Binding-site contacts:
Ligand atom C18 contacts residue TYR147 of chain 1.B at 4.0 Å (hydrophobic).
Ligand atom O05 contacts residue GLY314 of chain 1.B at 3.7 Å.
Ligand atom C15 contacts residue LEU116 of chain 1.B at 4.1 Å (hydrophobic).
Ligand atom C16 contacts residue LEU290 of chain 1.B at 4.1 Å (hydrophobic).
Ligand atom C18 contacts residue LEU116 of chain 1.B at 3.4 Å (hydrophobic).
Ligand atom C11 contacts residue ALA315 of chain 1.B at 3.6 Å (hydrophobic).
Ligand atom C07 contacts residue TYR218 of chain 1.B at 4.2 Å (hydrophobic).
Ligand atom C17 contacts residue GLN117 of chain 1.B at 4.0 Å.
Ligand atom O05 contacts residue GLY60 of chain 1.B at 3.9 Å.
Ligand atom C07 contacts residue SER61 of chain 1.B at 3.5 Å.
Ligand atom C07 contacts residue ALA315 of chain 1.B at 3.3 Å (hydrophobic).
Ligand atom B03 contacts residue ALA315 of chain 1.B at 4.0 Å.
Ligand atom C19 contacts residue TYR147 of chain 1.B at 4.0 Å (hydrophobic).
Ligand atom C09 contacts residue ALA315 of chain 1.B at 4.3 Å (hydrophobic).
Ligand atom C08 contacts residue ALA315 of chain 1.B at 4.2 Å (hydrophobic).
Ligand atom O04 contacts residue SER61 of chain 1.B at 2.3 Å (h-bond).
Ligand atom C06 contacts residue ALA315 of chain 1.B at 4.1 Å (hydrophobic).
Ligand atom B03 contacts residue SER61 of chain 1.B at 1.4 Å.
Ligand atom C19 contacts residue SER61 of chain 1.B at 3.5 Å.
Ligand atom C13 contacts residue ASN149 of chain 1.B at 3.4 Å.
Ligand atom C11 contacts residue TYR218 of chain 1.B at 3.6 Å (hydrophobic).
Ligand atom O04 contacts residue TYR147 of chain 1.B at 2.7 Å (h-bond).
Ligand atom C17 contacts residue LEU116 of chain 1.B at 3.5 Å (hydrophobic).
Ligand atom O05 contacts residue ALA315 of chain 1.B at 2.8 Å (h-bond).
Ligand atom C08 contacts residue ASN149 of chain 1.B at 3.8 Å.
Ligand atom C11 contacts residue THR316 of chain 1.B at 4.0 Å.
Ligand atom B03 contacts residue TYR147 of chain 1.B at 3.4 Å.
Ligand atom C18 contacts residue ASN149 of chain 1.B at 3.9 Å.
Ligand atom O05 contacts residue SER61 of chain 1.B at 2.4 Å (h-bond).
Ligand atom C12 contacts residue ASN149 of chain 1.B at 4.0 Å.
Ligand atom C17 contacts residue ASN149 of chain 1.B at 3.8 Å.
Ligand atom C06 contacts residue ASN149 of chain 1.B at 4.2 Å.
Ligand atom C14 contacts residue ASN149 of chain 1.B at 3.5 Å.
Ligand atom B03 contacts residue LYS64 of chain 1.B at 3.8 Å.
Ligand atom C06 contacts residue SER61 of chain 1.B at 2.6 Å.
Ligand atom C12 contacts residue TYR218 of chain 1.B at 3.7 Å (hydrophobic).
Ligand atom C06 contacts residue LYS64 of chain 1.B at 4.1 Å.
Ligand atom C07 contacts residue ASN149 of chain 1.B at 4.3 Å.
Ligand atom C15 contacts residue ASN149 of chain 1.B at 4.0 Å.
Ligand atom C19 contacts residue ASN149 of chain 1.B at 3.9 Å.

This small molecule binds to this protein.
Small molecule (SMILES): CC(C)(C)c1cc(B(O)O)cc(C(C)(C)C)c1

Sequence of chain 1.B:
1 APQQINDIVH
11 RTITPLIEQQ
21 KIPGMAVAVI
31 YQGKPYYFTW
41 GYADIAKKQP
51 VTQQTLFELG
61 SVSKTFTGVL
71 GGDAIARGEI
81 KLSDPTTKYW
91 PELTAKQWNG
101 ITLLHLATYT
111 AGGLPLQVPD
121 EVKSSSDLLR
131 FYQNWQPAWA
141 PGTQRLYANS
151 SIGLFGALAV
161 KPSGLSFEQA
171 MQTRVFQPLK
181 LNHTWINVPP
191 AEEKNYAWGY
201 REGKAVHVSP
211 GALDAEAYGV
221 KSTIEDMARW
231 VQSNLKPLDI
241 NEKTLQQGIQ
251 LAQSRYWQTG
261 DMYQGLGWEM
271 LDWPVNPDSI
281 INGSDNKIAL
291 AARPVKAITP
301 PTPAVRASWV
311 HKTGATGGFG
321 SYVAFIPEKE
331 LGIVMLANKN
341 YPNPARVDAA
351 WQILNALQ